Sequence of chain 2.A:
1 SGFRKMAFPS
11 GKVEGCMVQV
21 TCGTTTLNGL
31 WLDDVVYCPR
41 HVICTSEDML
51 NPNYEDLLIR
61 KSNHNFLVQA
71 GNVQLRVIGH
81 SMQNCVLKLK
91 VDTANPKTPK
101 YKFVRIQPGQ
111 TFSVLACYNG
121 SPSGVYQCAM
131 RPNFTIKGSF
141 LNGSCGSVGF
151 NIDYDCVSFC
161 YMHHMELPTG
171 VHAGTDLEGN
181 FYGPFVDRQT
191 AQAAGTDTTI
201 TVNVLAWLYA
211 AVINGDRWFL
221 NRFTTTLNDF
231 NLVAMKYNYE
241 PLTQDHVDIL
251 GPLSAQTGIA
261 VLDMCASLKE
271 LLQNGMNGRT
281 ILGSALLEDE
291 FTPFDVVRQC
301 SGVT

Binding-site contacts:
Ligand atom C01 contacts residue MET49 of chain 2.A at 4.1 Å (hydrophobic).
Ligand atom C01 contacts residue ASP187 of chain 2.A at 3.5 Å.
Ligand atom O04 contacts residue VAL186 of chain 2.A at 4.4 Å.
Ligand atom O13 contacts residue GLN189 of chain 2.A at 3.4 Å.
Ligand atom O02 contacts residue ASP187 of chain 2.A at 4.1 Å.
Ligand atom S11 contacts residue GLU166 of chain 2.A at 3.7 Å.
Ligand atom C08 contacts residue GLN189 of chain 2.A at 3.9 Å.
Ligand atom S11 contacts residue GLN189 of chain 2.A at 4.2 Å.
Ligand atom O04 contacts residue ASP187 of chain 2.A at 3.1 Å.
Ligand atom C03 contacts residue ASP187 of chain 2.A at 3.8 Å.
Ligand atom C09 contacts residue GLU166 of chain 2.A at 4.0 Å.
Ligand atom C06 contacts residue MET49 of chain 2.A at 4.1 Å (hydrophobic).
Ligand atom O12 contacts residue LEU167 of chain 2.A at 4.3 Å.
Ligand atom N14 contacts residue GLU166 of chain 2.A at 3.0 Å (salt-bridge).
Ligand atom C07 contacts residue GLN189 of chain 2.A at 3.7 Å.
Ligand atom C05 contacts residue ARG188 of chain 2.A at 3.6 Å.
Ligand atom C08 contacts residue GLU166 of chain 2.A at 4.0 Å.
Ligand atom O04 contacts residue GLN189 of chain 2.A at 4.4 Å.
Ligand atom O12 contacts residue THR190 of chain 2.A at 4.2 Å.
Ligand atom O02 contacts residue GLN189 of chain 2.A at 3.9 Å.
Ligand atom C09 contacts residue MET165 of chain 2.A at 4.3 Å (hydrophobic).
Ligand atom O04 contacts residue ARG188 of chain 2.A at 3.0 Å (salt-bridge).
Ligand atom C01 contacts residue TYR54 of chain 2.A at 3.5 Å (hydrophobic).
Ligand atom C03 contacts residue GLN189 of chain 2.A at 3.8 Å.
Ligand atom C06 contacts residue GLN189 of chain 2.A at 3.8 Å.
Ligand atom C01 contacts residue ARG188 of chain 2.A at 4.2 Å.
Ligand atom O02 contacts residue MET49 of chain 2.A at 3.9 Å.
Ligand atom C09 contacts residue GLN189 of chain 2.A at 3.7 Å.
Ligand atom O04 contacts residue MET165 of chain 2.A at 3.9 Å.
Ligand atom C10 contacts residue MET165 of chain 2.A at 3.7 Å (hydrophobic).
Ligand atom C01 contacts residue HIS41 of chain 2.A at 3.5 Å.
Ligand atom C05 contacts residue GLN189 of chain 2.A at 3.6 Å.
Ligand atom C10 contacts residue ARG188 of chain 2.A at 3.1 Å.
Ligand atom C09 contacts residue ARG188 of chain 2.A at 3.7 Å.
Ligand atom C10 contacts residue GLN189 of chain 2.A at 3.6 Å.
Ligand atom C03 contacts residue ARG188 of chain 2.A at 3.5 Å.
Ligand atom O12 contacts residue PRO168 of chain 2.A at 3.4 Å.
Ligand atom O02 contacts residue ARG188 of chain 2.A at 3.8 Å.
Ligand atom O12 contacts residue GLU166 of chain 2.A at 3.7 Å.
Ligand atom C05 contacts residue MET165 of chain 2.A at 4.3 Å (hydrophobic).

This protein binds this small molecule.
Small molecule (SMILES): COC(=O)c1ccc(S(N)(=O)=O)cc1